Sequence of chain 1.A:
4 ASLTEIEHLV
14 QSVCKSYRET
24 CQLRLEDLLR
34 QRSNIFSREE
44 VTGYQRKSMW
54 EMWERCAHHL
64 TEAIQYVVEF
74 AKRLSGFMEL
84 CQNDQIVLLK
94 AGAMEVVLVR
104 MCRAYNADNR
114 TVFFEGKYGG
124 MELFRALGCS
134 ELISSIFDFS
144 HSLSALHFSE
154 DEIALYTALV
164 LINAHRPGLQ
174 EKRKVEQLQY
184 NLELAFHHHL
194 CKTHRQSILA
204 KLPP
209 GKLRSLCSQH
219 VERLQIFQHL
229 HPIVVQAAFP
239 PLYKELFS

Binding-site contacts:
Ligand atom CD2 contacts residue PHE80 of chain 1.A at 4.1 Å (hydrophobic).
Ligand atom O contacts residue LYS75 of chain 1.A at 3.0 Å (salt-bridge).
Ligand atom N contacts residue GLU243 of chain 1.A at 2.9 Å (salt-bridge).
Ligand atom CG1 contacts residue PRO239 of chain 1.A at 4.0 Å (hydrophobic).
Ligand atom CA contacts residue LYS75 of chain 1.A at 3.8 Å.
Ligand atom CA contacts residue GLU243 of chain 1.A at 3.7 Å.
Ligand atom CG contacts residue GLU243 of chain 1.A at 3.6 Å.
Ligand atom CE1 contacts residue GLN85 of chain 1.A at 3.8 Å.
Ligand atom C contacts residue LYS75 of chain 1.A at 3.5 Å.
Ligand atom CD1 contacts residue GLU243 of chain 1.A at 4.2 Å.
Ligand atom CD2 contacts residue LEU240 of chain 1.A at 4.0 Å (hydrophobic).
Ligand atom CA contacts residue GLN85 of chain 1.A at 3.9 Å.
Ligand atom CB contacts residue VAL71 of chain 1.A at 4.1 Å (hydrophobic).
Ligand atom CB contacts residue GLU243 of chain 1.A at 3.7 Å.
Ligand atom CD2 contacts residue GLN88 of chain 1.A at 4.0 Å.
Ligand atom CG1 contacts residue GLU243 of chain 1.A at 3.4 Å.
Ligand atom N contacts residue GLU243 of chain 1.A at 2.8 Å (salt-bridge).
Ligand atom O contacts residue MET81 of chain 1.A at 3.8 Å.
Ligand atom ND1 contacts residue GLN85 of chain 1.A at 3.5 Å (h-bond).
Ligand atom CG2 contacts residue LEU240 of chain 1.A at 4.1 Å (hydrophobic).
Ligand atom CD1 contacts residue LEU240 of chain 1.A at 4.0 Å (hydrophobic).
Ligand atom CD2 contacts residue LYS75 of chain 1.A at 4.0 Å.
Ligand atom CD2 contacts residue LEU92 of chain 1.A at 4.1 Å (hydrophobic).
Ligand atom CD contacts residue GLN85 of chain 1.A at 4.1 Å.
Ligand atom CB contacts residue GLU243 of chain 1.A at 3.2 Å.
Ligand atom CD1 contacts residue ILE89 of chain 1.A at 3.9 Å (hydrophobic).
Ligand atom CA contacts residue GLU243 of chain 1.A at 3.9 Å.
Ligand atom CG contacts residue GLN85 of chain 1.A at 3.3 Å.
Ligand atom CB contacts residue GLN85 of chain 1.A at 3.8 Å.
Ligand atom CD1 contacts residue PRO239 of chain 1.A at 3.4 Å (hydrophobic).
Ligand atom C contacts residue GLU243 of chain 1.A at 3.8 Å.
Ligand atom NZ contacts residue ILE89 of chain 1.A at 4.0 Å.
Ligand atom CA contacts residue GLU243 of chain 1.A at 3.8 Å.
Ligand atom CD1 contacts residue GLN88 of chain 1.A at 4.0 Å.
Ligand atom CD2 contacts residue GLN85 of chain 1.A at 3.5 Å.
Ligand atom CD1 contacts residue LEU244 of chain 1.A at 4.0 Å (hydrophobic).
Ligand atom OE1 contacts residue GLN85 of chain 1.A at 4.0 Å.
Ligand atom NE2 contacts residue GLN85 of chain 1.A at 3.8 Å.
Ligand atom CB contacts residue GLU243 of chain 1.A at 3.4 Å.
Ligand atom N contacts residue GLU243 of chain 1.A at 3.3 Å (salt-bridge).

This protein binds this small molecule.
Small molecule (SMILES): CC[C@H](C)[C@H](NC(=O)[C@@H](N)CCCCN)C(=O)N[C@@H](CC(C)C)C(=O)N[C@@H](Cc1cnc[nH]1)C(=O)N[C@@H](CCCN=C(N)N)C(=O)N[C@@H](CC(C)C)C(=O)N[C@@H](CC(C)C)C(=O)N[C@@H](CCC(N)=O)C(=O)N[C@H](C=O)CC(=O)O